Binding-site contacts:
Ligand atom O5 contacts residue PHE188 of chain 1.E at 4.1 Å.
Ligand atom C2 contacts residue ASN156 of chain 1.E at 2.5 Å.
Ligand atom O7 contacts residue ASN156 of chain 1.E at 3.5 Å (h-bond).
Ligand atom C4 contacts residue ASN156 of chain 1.E at 4.2 Å.
Ligand atom N2 contacts residue ASN156 of chain 1.E at 2.9 Å (h-bond).
Ligand atom O6 contacts residue THR158 of chain 1.E at 4.0 Å.
Ligand atom C8 contacts residue PHE188 of chain 1.E at 4.2 Å (hydrophobic).
Ligand atom O5 contacts residue ASN156 of chain 1.E at 2.4 Å (h-bond).
Ligand atom C5 contacts residue PHE188 of chain 1.E at 3.9 Å (hydrophobic).
Ligand atom C1 contacts residue ASN156 of chain 1.E at 1.4 Å.
Ligand atom C8 contacts residue ILE152 of chain 1.E at 3.7 Å (hydrophobic).
Ligand atom C1 contacts residue PHE188 of chain 1.E at 4.0 Å (hydrophobic).
Ligand atom C7 contacts residue ASN156 of chain 1.E at 3.4 Å.
Ligand atom C6 contacts residue ILE157 of chain 1.E at 4.4 Å (hydrophobic).
Ligand atom C3 contacts residue ASN156 of chain 1.E at 3.8 Å.
Ligand atom O6 contacts residue ILE157 of chain 1.E at 3.6 Å.
Ligand atom O6 contacts residue PHE188 of chain 1.E at 3.5 Å.
Ligand atom O7 contacts residue PHE188 of chain 1.E at 4.1 Å.
Ligand atom C5 contacts residue ASN156 of chain 1.E at 3.7 Å.
Ligand atom O5 contacts residue ILE157 of chain 1.E at 4.4 Å.
Ligand atom C6 contacts residue THR158 of chain 1.E at 4.2 Å.

This small molecule binds to this protein.
Small molecule (SMILES): CC(=O)N[C@H]1[C@H](O[C@H]2[C@H](O)[C@@H](NC(C)=O)CO[C@@H]2CO)O[C@H](CO)[C@@H](O)[C@@H]1O

Sequence of chain 1.E:
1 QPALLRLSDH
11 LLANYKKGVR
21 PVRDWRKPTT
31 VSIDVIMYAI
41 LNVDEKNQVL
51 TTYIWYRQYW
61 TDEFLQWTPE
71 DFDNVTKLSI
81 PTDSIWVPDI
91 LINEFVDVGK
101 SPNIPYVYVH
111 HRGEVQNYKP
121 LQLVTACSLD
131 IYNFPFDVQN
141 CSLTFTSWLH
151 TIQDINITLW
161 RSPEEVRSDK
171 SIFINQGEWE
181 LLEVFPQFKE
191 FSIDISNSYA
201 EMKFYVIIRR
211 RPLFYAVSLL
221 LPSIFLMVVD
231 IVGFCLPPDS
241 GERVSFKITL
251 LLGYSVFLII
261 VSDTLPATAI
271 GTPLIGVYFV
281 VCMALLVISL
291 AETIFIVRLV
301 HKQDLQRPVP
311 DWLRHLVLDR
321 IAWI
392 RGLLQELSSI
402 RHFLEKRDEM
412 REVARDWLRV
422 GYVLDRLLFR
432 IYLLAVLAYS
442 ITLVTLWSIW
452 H